Binding-site contacts:
Ligand atom C2' contacts residue ILE29 of chain 1.D at 3.8 Å (hydrophobic).
Ligand atom C6 contacts residue GLU52 of chain 1.D at 3.8 Å.
Ligand atom C3' contacts residue GLU172 of chain 1.D at 3.5 Å.
Ligand atom F5 contacts residue GLU52 of chain 1.D at 3.4 Å.
Ligand atom O4' contacts residue LEU66 of chain 1.D at 3.2 Å.
Ligand atom O3' contacts residue GLU172 of chain 1.D at 3.0 Å.
Ligand atom C5' contacts residue TRP57 of chain 1.D at 3.7 Å (hydrophobic).
Ligand atom C5 contacts residue PHE114 of chain 1.D at 3.6 Å (hydrophobic).
Ligand atom O2 contacts residue MET69 of chain 1.D at 3.4 Å.
Ligand atom O3' contacts residue TYR70 of chain 1.D at 2.7 Å (h-bond).
Ligand atom C2 contacts residue GLN81 of chain 1.D at 3.6 Å.
Ligand atom C3' contacts residue TYR70 of chain 1.D at 3.6 Å (hydrophobic).
Ligand atom O5' contacts residue TRP57 of chain 1.D at 3.5 Å.
Ligand atom C5' contacts residue GLU52 of chain 1.D at 3.2 Å.
Ligand atom O4 contacts residue GLN81 of chain 1.D at 3.4 Å (h-bond).
Ligand atom O4 contacts residue PHE114 of chain 1.D at 3.2 Å.
Ligand atom O5' contacts residue GLU52 of chain 1.D at 2.6 Å (salt-bridge).
Ligand atom C4 contacts residue PHE114 of chain 1.D at 3.2 Å (hydrophobic).
Ligand atom O2 contacts residue GLN81 of chain 1.D at 3.6 Å (h-bond).
Ligand atom C1' contacts residue TYR70 of chain 1.D at 3.6 Å (hydrophobic).
Ligand atom C6 contacts residue TRP57 of chain 1.D at 3.7 Å (hydrophobic).
Ligand atom O2 contacts residue MET118 of chain 1.D at 3.8 Å.
Ligand atom F5 contacts residue TRP57 of chain 1.D at 3.8 Å.
Ligand atom O4' contacts residue TRP57 of chain 1.D at 3.7 Å.
Ligand atom N1 contacts residue PHE114 of chain 1.D at 3.8 Å.
Ligand atom C6 contacts residue ARG105 of chain 1.D at 3.7 Å.
Ligand atom F5 contacts residue ARG105 of chain 1.D at 3.8 Å.
Ligand atom C4 contacts residue GLN81 of chain 1.D at 3.5 Å.
Ligand atom F5 contacts residue PHE114 of chain 1.D at 3.7 Å.
Ligand atom C4' contacts residue LEU66 of chain 1.D at 3.8 Å (hydrophobic).
Ligand atom O4 contacts residue ALA110 of chain 1.D at 3.5 Å.
Ligand atom N3 contacts residue GLN81 of chain 1.D at 2.7 Å (h-bond).
Ligand atom O2 contacts residue PHE114 of chain 1.D at 3.7 Å.
Ligand atom C2' contacts residue TYR70 of chain 1.D at 3.4 Å (hydrophobic).
Ligand atom O4 contacts residue VAL84 of chain 1.D at 3.8 Å.
Ligand atom O2 contacts residue PHE80 of chain 1.D at 3.5 Å.
Ligand atom C2 contacts residue PHE114 of chain 1.D at 3.4 Å (hydrophobic).
Ligand atom N3 contacts residue PHE114 of chain 1.D at 3.1 Å.
Ligand atom O5' contacts residue ARG105 of chain 1.D at 3.1 Å (salt-bridge).
Ligand atom C2 contacts residue PHE80 of chain 1.D at 3.7 Å (hydrophobic).

This protein binds this small molecule.
Small molecule (SMILES): O=c1[nH]c(=O)n([C@@H]2O[C@H](COP(=O)(O)O)[C@@H](O)[C@H]2O)cc1F

Sequence of chain 1.D:
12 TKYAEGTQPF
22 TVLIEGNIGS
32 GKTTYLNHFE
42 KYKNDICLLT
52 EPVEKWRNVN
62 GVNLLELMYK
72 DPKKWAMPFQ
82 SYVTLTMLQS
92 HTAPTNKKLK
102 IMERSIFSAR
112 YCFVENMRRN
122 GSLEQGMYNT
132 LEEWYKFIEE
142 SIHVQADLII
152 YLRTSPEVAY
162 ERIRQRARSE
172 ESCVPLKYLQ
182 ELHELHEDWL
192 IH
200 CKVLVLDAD